Sequence of chain 1.A:
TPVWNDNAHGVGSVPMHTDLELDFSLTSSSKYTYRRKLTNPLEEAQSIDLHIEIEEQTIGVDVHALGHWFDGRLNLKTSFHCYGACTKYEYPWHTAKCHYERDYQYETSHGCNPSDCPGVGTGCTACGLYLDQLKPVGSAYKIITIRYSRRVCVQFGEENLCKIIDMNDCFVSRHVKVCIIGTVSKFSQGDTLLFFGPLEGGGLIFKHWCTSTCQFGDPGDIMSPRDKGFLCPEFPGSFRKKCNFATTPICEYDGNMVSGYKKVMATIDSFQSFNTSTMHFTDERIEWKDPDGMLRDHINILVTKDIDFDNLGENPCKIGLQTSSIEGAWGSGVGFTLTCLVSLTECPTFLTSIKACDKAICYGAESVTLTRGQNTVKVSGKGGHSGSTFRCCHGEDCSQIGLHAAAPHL

Sequence of chain 3.A:
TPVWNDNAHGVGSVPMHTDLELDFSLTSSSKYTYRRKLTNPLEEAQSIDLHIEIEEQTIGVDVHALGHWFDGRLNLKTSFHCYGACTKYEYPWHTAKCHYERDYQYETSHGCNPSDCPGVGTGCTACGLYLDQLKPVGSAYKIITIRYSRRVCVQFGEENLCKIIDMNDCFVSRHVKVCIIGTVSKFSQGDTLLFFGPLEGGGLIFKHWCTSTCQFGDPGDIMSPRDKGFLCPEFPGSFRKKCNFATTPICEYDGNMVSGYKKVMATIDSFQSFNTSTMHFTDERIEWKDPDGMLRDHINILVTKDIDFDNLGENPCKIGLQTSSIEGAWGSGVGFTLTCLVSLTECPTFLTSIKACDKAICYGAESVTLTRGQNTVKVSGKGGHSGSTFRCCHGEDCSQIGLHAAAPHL

Binding-site contacts:
Ligand atom O7 contacts residue SER385 of chain 3.A at 2.6 Å (h-bond).
Ligand atom C6 contacts residue LEU209 of chain 1.A at 3.4 Å (hydrophobic).
Ligand atom N2 contacts residue GLU332 of chain 3.A at 3.9 Å.
Ligand atom C4 contacts residue GLU332 of chain 3.A at 4.0 Å.
Ligand atom C7 contacts residue THR342 of chain 3.A at 3.6 Å.
Ligand atom C8 contacts residue GLY333 of chain 3.A at 3.6 Å.
Ligand atom C3 contacts residue LEU204 of chain 1.A at 3.6 Å (hydrophobic).
Ligand atom C8 contacts residue GLY340 of chain 3.A at 3.4 Å.
Ligand atom C6 contacts residue SER278 of chain 1.A at 3.8 Å.
Ligand atom O4 contacts residue THR342 of chain 3.A at 4.1 Å.
Ligand atom C4 contacts residue LEU204 of chain 1.A at 3.4 Å (hydrophobic).
Ligand atom O3 contacts residue LEU204 of chain 1.A at 3.4 Å.
Ligand atom C5 contacts residue ASN280 of chain 1.A at 3.7 Å.
Ligand atom C8 contacts residue THR342 of chain 3.A at 4.1 Å.
Ligand atom C1 contacts residue ASN280 of chain 1.A at 1.5 Å.
Ligand atom O5 contacts residue ASN280 of chain 1.A at 2.4 Å (h-bond).
Ligand atom O3 contacts residue PHE201 of chain 1.A at 4.0 Å.
Ligand atom C2 contacts residue ASN280 of chain 1.A at 2.4 Å.
Ligand atom C2 contacts residue GLU332 of chain 3.A at 3.6 Å.
Ligand atom C8 contacts residue PHE341 of chain 3.A at 4.0 Å (hydrophobic).
Ligand atom N2 contacts residue ASN280 of chain 1.A at 2.8 Å (h-bond).
Ligand atom C4 contacts residue ASN280 of chain 1.A at 4.3 Å.
Ligand atom C8 contacts residue GLU332 of chain 3.A at 4.2 Å.
Ligand atom O4 contacts residue PHE201 of chain 1.A at 3.1 Å.
Ligand atom O3 contacts residue GLU332 of chain 3.A at 2.5 Å (salt-bridge).
Ligand atom C6 contacts residue GLY208 of chain 1.A at 3.2 Å.
Ligand atom C2 contacts residue GLY206 of chain 1.A at 4.2 Å.
Ligand atom O7 contacts residue ASN280 of chain 1.A at 3.5 Å (h-bond).
Ligand atom C3 contacts residue ASN280 of chain 1.A at 3.8 Å.
Ligand atom C4 contacts residue PHE201 of chain 1.A at 3.9 Å (hydrophobic).
Ligand atom O7 contacts residue THR342 of chain 3.A at 2.7 Å (h-bond).
Ligand atom C7 contacts residue ASN280 of chain 1.A at 3.3 Å.
Ligand atom C3 contacts residue GLU332 of chain 3.A at 3.4 Å.
Ligand atom C7 contacts residue GLU332 of chain 3.A at 3.8 Å.
Ligand atom O7 contacts residue GLU332 of chain 3.A at 3.2 Å.
Ligand atom C7 contacts residue SER385 of chain 3.A at 3.7 Å.
Ligand atom C5 contacts residue LEU204 of chain 1.A at 4.3 Å (hydrophobic).
Ligand atom C1 contacts residue GLY206 of chain 1.A at 4.1 Å.
Ligand atom C5 contacts residue GLY208 of chain 1.A at 4.1 Å.
Ligand atom C1 contacts residue SER385 of chain 3.A at 4.0 Å.

This protein binds this small molecule.
Small molecule (SMILES): CC(=O)N[C@H]1[C@H](O[C@H]2[C@H](O)[C@@H](NC(C)=O)CO[C@@H]2CO[C@H]2O[C@@H](C)[C@@H](O)[C@@H](O)[C@@H]2O)O[C@H](CO)[C@@H](O)[C@@H]1O